Binding-site contacts:
Ligand atom O2 contacts residue ASP77 of chain 1.A at 3.9 Å.
Ligand atom O1P contacts residue TYR79 of chain 1.A at 2.6 Å (h-bond).
Ligand atom C2 contacts residue TYR109 of chain 1.A at 4.1 Å (hydrophobic).
Ligand atom C5M contacts residue TYR107 of chain 1.A at 3.8 Å (hydrophobic).
Ligand atom O4P contacts residue ASP40 of chain 1.A at 3.2 Å (salt-bridge).
Ligand atom P2 contacts residue ARG81 of chain 1.A at 3.9 Å.
Ligand atom N3 contacts residue LEU83 of chain 1.A at 3.8 Å.
Ligand atom O3P contacts residue LYS78 of chain 1.A at 2.4 Å (salt-bridge).
Ligand atom C3' contacts residue TYR107 of chain 1.A at 3.9 Å (hydrophobic).
Ligand atom C2 contacts residue ASP77 of chain 1.A at 4.1 Å.
Ligand atom O4P contacts residue CA1 of chain 1.B at 3.1 Å.
Ligand atom C4' contacts residue ARG81 of chain 1.A at 3.8 Å.
Ligand atom O4' contacts residue ARG81 of chain 1.A at 2.9 Å (salt-bridge).
Ligand atom C5 contacts residue TYR107 of chain 1.A at 4.0 Å (hydrophobic).
Ligand atom O5' contacts residue ARG35 of chain 1.A at 3.7 Å.
Ligand atom O5' contacts residue ARG81 of chain 1.A at 3.0 Å (salt-bridge).
Ligand atom C5' contacts residue TYR107 of chain 1.A at 3.5 Å (hydrophobic).
Ligand atom O4P contacts residue ARG35 of chain 1.A at 2.9 Å (salt-bridge).
Ligand atom O4P contacts residue TYR107 of chain 1.A at 4.0 Å.
Ligand atom C1' contacts residue ARG81 of chain 1.A at 4.0 Å.
Ligand atom C5 contacts residue LEU83 of chain 1.A at 3.9 Å (hydrophobic).
Ligand atom C2' contacts residue TYR109 of chain 1.A at 3.9 Å (hydrophobic).
Ligand atom C4 contacts residue LEU83 of chain 1.A at 3.6 Å (hydrophobic).
Ligand atom O6P contacts residue ARG81 of chain 1.A at 2.7 Å (salt-bridge).
Ligand atom P1 contacts residue LYS78 of chain 1.A at 3.5 Å.
Ligand atom O3P contacts residue TYR79 of chain 1.A at 3.4 Å (h-bond).
Ligand atom C5' contacts residue ARG81 of chain 1.A at 4.0 Å.
Ligand atom C5M contacts residue ARG35 of chain 1.A at 3.5 Å.
Ligand atom O4 contacts residue LEU37 of chain 1.A at 3.8 Å.
Ligand atom P1 contacts residue TYR79 of chain 1.A at 3.6 Å.
Ligand atom C5M contacts residue LEU36 of chain 1.A at 3.7 Å (hydrophobic).
Ligand atom P2 contacts residue ARG35 of chain 1.A at 3.6 Å.
Ligand atom N3 contacts residue TYR109 of chain 1.A at 3.7 Å.
Ligand atom O4 contacts residue LEU83 of chain 1.A at 3.6 Å.
Ligand atom O4' contacts residue ASP77 of chain 1.A at 4.1 Å.
Ligand atom C4 contacts residue TYR109 of chain 1.A at 3.9 Å (hydrophobic).
Ligand atom C2' contacts residue TYR107 of chain 1.A at 3.9 Å (hydrophobic).
Ligand atom O3' contacts residue LYS78 of chain 1.A at 3.4 Å (salt-bridge).
Ligand atom P2 contacts residue CA1 of chain 1.B at 4.1 Å.
Ligand atom O6P contacts residue ARG35 of chain 1.A at 2.9 Å (salt-bridge).

A small-molecule ligand and the protein it binds are described below.
Small molecule (SMILES): Cc1cn([C@H]2C[C@H](OP(=O)(O)O)[C@@H](COP(=O)(O)O)O2)c(=O)[nH]c1=O

Sequence of chain 1.A:
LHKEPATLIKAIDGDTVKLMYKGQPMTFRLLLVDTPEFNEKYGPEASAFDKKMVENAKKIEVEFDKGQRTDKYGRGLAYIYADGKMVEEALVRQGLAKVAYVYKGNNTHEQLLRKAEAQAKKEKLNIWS